Binding-site contacts:
Ligand atom N8 contacts residue PHE122 of chain 1.A at 3.6 Å.
Ligand atom C20 contacts residue HIS110 of chain 1.A at 3.2 Å.
Ligand atom C35 contacts residue TRP111 of chain 1.A at 3.4 Å (hydrophobic).
Ligand atom C11 contacts residue TRP219 of chain 1.A at 3.7 Å (hydrophobic).
Ligand atom O24 contacts residue HIS110 of chain 1.A at 2.7 Å (h-bond).
Ligand atom C36 contacts residue TRP111 of chain 1.A at 3.4 Å (hydrophobic).
Ligand atom C11 contacts residue PHE122 of chain 1.A at 3.6 Å (hydrophobic).
Ligand atom C9 contacts residue TRP20 of chain 1.A at 3.5 Å (hydrophobic).
Ligand atom F4 contacts residue CYS303 of chain 1.A at 3.5 Å.
Ligand atom F13 contacts residue TRP111 of chain 1.A at 3.7 Å.
Ligand atom F38 contacts residue PHE115 of chain 1.A at 3.4 Å.
Ligand atom O23 contacts residue TRP111 of chain 1.A at 2.9 Å (h-bond).
Ligand atom O23 contacts residue HIS110 of chain 1.A at 3.1 Å (h-bond).
Ligand atom F38 contacts residue CYS80 of chain 1.A at 3.4 Å.
Ligand atom C32 contacts residue TRP111 of chain 1.A at 3.4 Å (hydrophobic).
Ligand atom F13 contacts residue LEU300 of chain 1.A at 3.2 Å.
Ligand atom F13 contacts residue ALA299 of chain 1.A at 3.5 Å.
Ligand atom C28 contacts residue TRP111 of chain 1.A at 3.6 Å (hydrophobic).
Ligand atom C1 contacts residue TRP20 of chain 1.A at 3.2 Å (hydrophobic).
Ligand atom S30 contacts residue TRP111 of chain 1.A at 3.6 Å.
Ligand atom C12 contacts residue TRP219 of chain 1.A at 3.5 Å (hydrophobic).
Ligand atom N29 contacts residue ALA299 of chain 1.A at 3.2 Å.
Ligand atom C34 contacts residue TRP111 of chain 1.A at 3.4 Å (hydrophobic).
Ligand atom C3 contacts residue TRP219 of chain 1.A at 3.5 Å (hydrophobic).
Ligand atom O24 contacts residue NAP1 of chain 1.B at 3.0 Å.
Ligand atom C5 contacts residue TRP20 of chain 1.A at 3.6 Å (hydrophobic).
Ligand atom F38 contacts residue TRP111 of chain 1.A at 3.5 Å.
Ligand atom N29 contacts residue LEU300 of chain 1.A at 3.3 Å (h-bond).
Ligand atom F13 contacts residue TYR309 of chain 1.A at 3.4 Å.
Ligand atom F4 contacts residue PRO310 of chain 1.A at 3.8 Å.
Ligand atom N29 contacts residue TRP111 of chain 1.A at 3.5 Å.
Ligand atom O24 contacts residue TYR48 of chain 1.A at 2.6 Å (h-bond).
Ligand atom C20 contacts residue NAP1 of chain 1.B at 3.5 Å.
Ligand atom C37 contacts residue TRP111 of chain 1.A at 3.5 Å (hydrophobic).
Ligand atom F4 contacts residue TYR309 of chain 1.A at 3.4 Å.
Ligand atom F38 contacts residue TRP79 of chain 1.A at 3.4 Å.
Ligand atom C37 contacts residue THR113 of chain 1.A at 3.3 Å.
Ligand atom C33 contacts residue TRP111 of chain 1.A at 3.4 Å (hydrophobic).
Ligand atom O23 contacts residue NAP1 of chain 1.B at 3.5 Å (h-bond).
Ligand atom C33 contacts residue CYS303 of chain 1.A at 3.7 Å (hydrophobic).

Sequence of chain 1.A:
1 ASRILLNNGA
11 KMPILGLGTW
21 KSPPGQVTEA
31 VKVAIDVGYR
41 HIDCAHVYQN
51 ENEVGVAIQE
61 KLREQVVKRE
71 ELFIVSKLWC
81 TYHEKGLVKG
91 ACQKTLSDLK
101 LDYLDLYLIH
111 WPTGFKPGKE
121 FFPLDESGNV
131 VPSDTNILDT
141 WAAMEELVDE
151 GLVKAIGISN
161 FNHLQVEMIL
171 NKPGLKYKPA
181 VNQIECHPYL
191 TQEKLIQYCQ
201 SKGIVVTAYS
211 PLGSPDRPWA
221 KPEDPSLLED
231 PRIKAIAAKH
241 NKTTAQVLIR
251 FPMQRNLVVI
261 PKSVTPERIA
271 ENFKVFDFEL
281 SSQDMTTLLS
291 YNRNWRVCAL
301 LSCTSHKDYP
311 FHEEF

This small molecule binds to this protein.
Small molecule (SMILES): Cc1nc(C)c(Cc2nc3c(F)c(F)cc(F)c3s2)cc1CC(=O)O